A small-molecule ligand and the protein it binds are described below.
Small molecule (SMILES): CCCCCCO[C@@H]1O[C@H](CO)[C@@H](O)[C@H](O)[C@H]1O

Binding-site contacts:
Ligand atom C6' contacts residue MET128 of chain 1.C at 3.9 Å (hydrophobic).
Ligand atom C1' contacts residue PRO119 of chain 1.C at 4.0 Å (hydrophobic).
Ligand atom O4 contacts residue MET227 of chain 1.C at 4.4 Å.
Ligand atom C6 contacts residue GLY120 of chain 1.C at 3.9 Å.
Ligand atom O5 contacts residue THR38 of chain 1.C at 3.6 Å.
Ligand atom C3' contacts residue GLN124 of chain 1.C at 3.5 Å.
Ligand atom C6 contacts residue PRO119 of chain 1.C at 3.7 Å (hydrophobic).
Ligand atom C4' contacts residue MET121 of chain 1.C at 4.2 Å (hydrophobic).
Ligand atom C5 contacts residue THR38 of chain 1.C at 4.4 Å.
Ligand atom C3 contacts residue MET227 of chain 1.C at 3.4 Å (hydrophobic).
Ligand atom O2 contacts residue MET227 of chain 1.C at 4.1 Å.
Ligand atom O3 contacts residue MET227 of chain 1.C at 2.7 Å.
Ligand atom C1 contacts residue THR38 of chain 1.C at 4.3 Å.
Ligand atom O6 contacts residue GLY120 of chain 1.C at 3.2 Å.
Ligand atom C2' contacts residue MET121 of chain 1.C at 4.2 Å (hydrophobic).
Ligand atom C1' contacts residue TYR217 of chain 1.C at 3.7 Å (hydrophobic).
Ligand atom O2 contacts residue TYR217 of chain 1.C at 3.0 Å (h-bond).
Ligand atom C1 contacts residue MET42 of chain 1.C at 4.2 Å (hydrophobic).
Ligand atom C1' contacts residue MET121 of chain 1.C at 4.1 Å (hydrophobic).
Ligand atom O2 contacts residue MET42 of chain 1.C at 4.0 Å.
Ligand atom O5 contacts residue PRO119 of chain 1.C at 3.8 Å.
Ligand atom C5' contacts residue TYR217 of chain 1.C at 4.2 Å (hydrophobic).
Ligand atom C6' contacts residue PHE105 of chain 1.C at 4.2 Å (hydrophobic).
Ligand atom O6 contacts residue PRO119 of chain 1.C at 3.6 Å.
Ligand atom O1 contacts residue MET42 of chain 1.C at 4.2 Å.
Ligand atom C1' contacts residue GLY120 of chain 1.C at 3.6 Å.
Ligand atom O1 contacts residue TYR217 of chain 1.C at 2.8 Å (h-bond).
Ligand atom O2 contacts residue THR221 of chain 1.C at 3.9 Å.
Ligand atom C5 contacts residue PRO119 of chain 1.C at 4.3 Å (hydrophobic).
Ligand atom O5 contacts residue GLY120 of chain 1.C at 4.0 Å.
Ligand atom C1' contacts residue THR38 of chain 1.C at 3.7 Å.
Ligand atom C2' contacts residue THR38 of chain 1.C at 3.8 Å.
Ligand atom C3' contacts residue TYR217 of chain 1.C at 3.5 Å (hydrophobic).
Ligand atom C2' contacts residue TYR217 of chain 1.C at 3.4 Å (hydrophobic).
Ligand atom C2 contacts residue TYR217 of chain 1.C at 3.8 Å (hydrophobic).
Ligand atom C6' contacts residue LEU45 of chain 1.C at 3.8 Å (hydrophobic).
Ligand atom C1 contacts residue TYR217 of chain 1.C at 3.6 Å (hydrophobic).
Ligand atom C4' contacts residue GLN124 of chain 1.C at 4.2 Å.
Ligand atom C2' contacts residue MET42 of chain 1.C at 3.8 Å (hydrophobic).
Ligand atom C5' contacts residue GLN124 of chain 1.C at 3.8 Å.

Sequence of chain 1.C:
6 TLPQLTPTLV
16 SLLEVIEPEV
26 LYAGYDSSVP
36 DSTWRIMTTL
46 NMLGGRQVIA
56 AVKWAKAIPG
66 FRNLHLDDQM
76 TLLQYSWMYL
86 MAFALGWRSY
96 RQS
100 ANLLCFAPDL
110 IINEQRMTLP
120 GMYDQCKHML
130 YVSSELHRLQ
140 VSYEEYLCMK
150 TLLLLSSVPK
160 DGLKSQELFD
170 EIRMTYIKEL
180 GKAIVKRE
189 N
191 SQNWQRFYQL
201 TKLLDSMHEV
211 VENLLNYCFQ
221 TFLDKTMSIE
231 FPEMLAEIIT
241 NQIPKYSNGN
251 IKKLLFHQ